Sequence of chain 58.D:
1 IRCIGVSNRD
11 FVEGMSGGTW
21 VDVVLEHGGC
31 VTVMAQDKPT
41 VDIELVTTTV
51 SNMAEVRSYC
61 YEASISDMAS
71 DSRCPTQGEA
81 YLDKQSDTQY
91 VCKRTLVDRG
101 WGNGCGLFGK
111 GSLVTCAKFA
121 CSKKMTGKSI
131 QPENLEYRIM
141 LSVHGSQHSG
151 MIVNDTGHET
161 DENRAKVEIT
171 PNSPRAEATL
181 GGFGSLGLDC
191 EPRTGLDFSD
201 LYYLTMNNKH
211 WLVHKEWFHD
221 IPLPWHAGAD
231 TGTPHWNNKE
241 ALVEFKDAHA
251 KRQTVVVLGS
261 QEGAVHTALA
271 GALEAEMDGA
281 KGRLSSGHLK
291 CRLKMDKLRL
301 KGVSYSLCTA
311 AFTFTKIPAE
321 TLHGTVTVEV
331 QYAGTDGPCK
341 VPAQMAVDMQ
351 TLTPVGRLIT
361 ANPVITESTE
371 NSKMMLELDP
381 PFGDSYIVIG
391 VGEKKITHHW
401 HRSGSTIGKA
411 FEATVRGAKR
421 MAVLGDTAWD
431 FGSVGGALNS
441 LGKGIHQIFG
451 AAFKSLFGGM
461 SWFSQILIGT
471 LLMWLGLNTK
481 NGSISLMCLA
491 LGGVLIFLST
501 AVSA

Binding-site contacts:
Ligand atom O6 contacts residue HIS158 of chain 58.D at 4.2 Å.
Ligand atom O6 contacts residue GLY157 of chain 58.D at 3.1 Å.
Ligand atom C1 contacts residue ASN154 of chain 58.D at 1.4 Å.
Ligand atom N2 contacts residue ASN154 of chain 58.D at 2.8 Å (h-bond).
Ligand atom C7 contacts residue ASN154 of chain 58.D at 3.2 Å.
Ligand atom C5 contacts residue ASN154 of chain 58.D at 3.7 Å.
Ligand atom O6 contacts residue ASN154 of chain 58.D at 4.2 Å.
Ligand atom C8 contacts residue VAL153 of chain 58.D at 3.2 Å (hydrophobic).
Ligand atom O5 contacts residue HIS158 of chain 58.D at 3.5 Å.
Ligand atom O7 contacts residue GLY150 of chain 58.D at 3.4 Å.
Ligand atom O7 contacts residue VAL153 of chain 58.D at 3.3 Å.
Ligand atom O7 contacts residue SER149 of chain 58.D at 3.4 Å (h-bond).
Ligand atom C3 contacts residue HIS158 of chain 58.D at 4.4 Å.
Ligand atom O7 contacts residue ASN154 of chain 58.D at 4.2 Å.
Ligand atom C8 contacts residue ASN154 of chain 58.D at 3.1 Å.
Ligand atom C7 contacts residue VAL153 of chain 58.D at 3.6 Å (hydrophobic).
Ligand atom O5 contacts residue ASN154 of chain 58.D at 2.4 Å (h-bond).
Ligand atom C4 contacts residue ASN154 of chain 58.D at 4.3 Å.
Ligand atom C6 contacts residue HIS158 of chain 58.D at 4.3 Å.
Ligand atom C2 contacts residue HIS158 of chain 58.D at 3.7 Å.
Ligand atom C2 contacts residue ASN154 of chain 58.D at 2.5 Å.
Ligand atom C3 contacts residue ASN154 of chain 58.D at 3.8 Å.
Ligand atom C6 contacts residue GLY157 of chain 58.D at 3.9 Å.
Ligand atom C7 contacts residue SER149 of chain 58.D at 4.4 Å.
Ligand atom C5 contacts residue HIS158 of chain 58.D at 4.2 Å.
Ligand atom C4 contacts residue HIS158 of chain 58.D at 4.1 Å.
Ligand atom C1 contacts residue HIS158 of chain 58.D at 3.9 Å.
Ligand atom O3 contacts residue HIS148 of chain 58.D at 3.7 Å.

The small molecule below binds the protein below.
Small molecule (SMILES): CC(=O)N[C@@H]1[C@@H](O)[C@H](O)[C@@H](CO)O[C@H]1O